Binding-site contacts:
Ligand atom O6 contacts residue ALA168 of chain 1.A at 3.4 Å (h-bond).
Ligand atom N2 contacts residue ASN167 of chain 1.A at 3.0 Å (h-bond).
Ligand atom C5 contacts residue HIS174 of chain 1.A at 3.9 Å.
Ligand atom C6 contacts residue ASN167 of chain 1.A at 4.5 Å.
Ligand atom O7 contacts residue ASN167 of chain 1.A at 3.8 Å.
Ligand atom O7 contacts residue ASN187 of chain 1.A at 3.5 Å (h-bond).
Ligand atom C4 contacts residue ASN167 of chain 1.A at 4.2 Å.
Ligand atom O5 contacts residue HIS174 of chain 1.A at 3.4 Å (h-bond).
Ligand atom C7 contacts residue ASN187 of chain 1.A at 3.6 Å.
Ligand atom C5 contacts residue ASN167 of chain 1.A at 3.6 Å.
Ligand atom O5 contacts residue ASN167 of chain 1.A at 2.3 Å (h-bond).
Ligand atom O6 contacts residue ASN167 of chain 1.A at 4.1 Å.
Ligand atom C1 contacts residue ASN167 of chain 1.A at 1.4 Å.
Ligand atom C8 contacts residue PRO186 of chain 1.A at 3.5 Å (hydrophobic).
Ligand atom C1 contacts residue HIS174 of chain 1.A at 4.0 Å.
Ligand atom O5 contacts residue ALA168 of chain 1.A at 4.2 Å.
Ligand atom C6 contacts residue HIS174 of chain 1.A at 4.0 Å.
Ligand atom C7 contacts residue ASN167 of chain 1.A at 3.6 Å.
Ligand atom N2 contacts residue ASN187 of chain 1.A at 3.9 Å.
Ligand atom O6 contacts residue ASP170 of chain 1.A at 4.2 Å.
Ligand atom C3 contacts residue ASN167 of chain 1.A at 3.8 Å.
Ligand atom O6 contacts residue HIS174 of chain 1.A at 4.5 Å.
Ligand atom C2 contacts residue ASN167 of chain 1.A at 2.5 Å.
Ligand atom C8 contacts residue ASN187 of chain 1.A at 3.8 Å.

Sequence of chain 1.A:
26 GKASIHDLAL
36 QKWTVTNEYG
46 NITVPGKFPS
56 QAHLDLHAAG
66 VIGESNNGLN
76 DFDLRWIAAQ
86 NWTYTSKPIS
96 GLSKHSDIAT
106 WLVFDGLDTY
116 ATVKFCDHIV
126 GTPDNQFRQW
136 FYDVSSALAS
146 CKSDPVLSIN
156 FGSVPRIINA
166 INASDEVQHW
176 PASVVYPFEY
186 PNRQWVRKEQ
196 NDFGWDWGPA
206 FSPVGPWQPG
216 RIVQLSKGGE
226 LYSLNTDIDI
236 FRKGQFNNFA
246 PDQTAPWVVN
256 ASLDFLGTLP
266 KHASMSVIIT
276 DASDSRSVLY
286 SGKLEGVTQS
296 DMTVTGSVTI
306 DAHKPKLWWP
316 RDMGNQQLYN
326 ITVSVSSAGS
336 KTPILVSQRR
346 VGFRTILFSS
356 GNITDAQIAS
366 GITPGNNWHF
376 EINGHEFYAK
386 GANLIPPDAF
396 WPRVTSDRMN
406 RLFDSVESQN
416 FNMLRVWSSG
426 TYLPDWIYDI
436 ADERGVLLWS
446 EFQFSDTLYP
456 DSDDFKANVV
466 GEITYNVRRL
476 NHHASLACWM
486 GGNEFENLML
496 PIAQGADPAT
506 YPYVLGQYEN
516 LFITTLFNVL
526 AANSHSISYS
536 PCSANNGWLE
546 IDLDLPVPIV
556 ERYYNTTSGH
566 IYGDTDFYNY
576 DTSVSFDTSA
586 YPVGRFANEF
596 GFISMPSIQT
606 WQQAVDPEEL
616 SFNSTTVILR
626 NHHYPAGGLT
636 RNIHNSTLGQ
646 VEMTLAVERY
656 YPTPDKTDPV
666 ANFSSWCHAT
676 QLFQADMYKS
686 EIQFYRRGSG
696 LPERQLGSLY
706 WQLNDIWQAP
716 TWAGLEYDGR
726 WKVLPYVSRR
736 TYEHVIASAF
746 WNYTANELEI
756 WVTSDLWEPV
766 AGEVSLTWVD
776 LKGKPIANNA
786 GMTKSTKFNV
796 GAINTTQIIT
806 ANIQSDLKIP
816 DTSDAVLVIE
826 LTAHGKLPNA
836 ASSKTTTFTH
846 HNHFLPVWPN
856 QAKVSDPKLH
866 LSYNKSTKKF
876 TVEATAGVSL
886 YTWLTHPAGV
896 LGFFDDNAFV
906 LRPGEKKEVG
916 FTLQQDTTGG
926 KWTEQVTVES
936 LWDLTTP

This small molecule binds to this protein.
Small molecule (SMILES): CC(=O)N[C@@H]1[C@@H](O)[C@H](O)[C@@H](CO)O[C@H]1O